Sequence of chain 1.B:
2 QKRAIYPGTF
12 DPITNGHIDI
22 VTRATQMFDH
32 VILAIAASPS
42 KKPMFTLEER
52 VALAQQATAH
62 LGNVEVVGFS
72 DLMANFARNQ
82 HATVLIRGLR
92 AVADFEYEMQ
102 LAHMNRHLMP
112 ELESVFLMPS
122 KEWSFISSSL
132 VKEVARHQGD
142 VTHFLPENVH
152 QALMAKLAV

Binding-site contacts:
Ligand atom C8 contacts residue LEU131 of chain 2.B at 3.9 Å (hydrophobic).
Ligand atom N15 contacts residue ALA37 of chain 1.B at 3.4 Å.
Ligand atom N2 contacts residue MET74 of chain 1.B at 3.0 Å (h-bond).
Ligand atom C13 contacts residue PHE70 of chain 1.B at 3.7 Å (hydrophobic).
Ligand atom C16 contacts residue SO41 of chain 1.J at 3.6 Å.
Ligand atom C8 contacts residue LEU102 of chain 1.B at 3.6 Å (hydrophobic).
Ligand atom C17 contacts residue GLY9 of chain 1.B at 3.8 Å.
Ligand atom C13 contacts residue MET74 of chain 1.B at 3.8 Å (hydrophobic).
Ligand atom C1 contacts residue HIS138 of chain 2.B at 3.8 Å.
Ligand atom C9 contacts residue GLU134 of chain 2.B at 3.5 Å.
Ligand atom C17 contacts residue DMS1 of chain 1.O at 3.4 Å.
Ligand atom N2 contacts residue LEU73 of chain 1.B at 3.7 Å.
Ligand atom N19 contacts residue HIS138 of chain 2.B at 3.6 Å (h-bond).
Ligand atom C4 contacts residue DMS1 of chain 1.O at 3.9 Å.
Ligand atom C17 contacts residue MET74 of chain 1.B at 3.8 Å (hydrophobic).
Ligand atom C10 contacts residue ASN106 of chain 1.B at 3.5 Å.
Ligand atom N5 contacts residue HIS138 of chain 2.B at 3.8 Å.
Ligand atom N15 contacts residue DMS1 of chain 1.O at 3.5 Å.
Ligand atom C14 contacts residue ALA37 of chain 1.B at 3.5 Å (hydrophobic).
Ligand atom C13 contacts residue ALA37 of chain 1.B at 3.7 Å (hydrophobic).
Ligand atom C12 contacts residue ALA37 of chain 1.B at 3.6 Å (hydrophobic).
Ligand atom N6 contacts residue LEU73 of chain 1.B at 3.6 Å.
Ligand atom C18 contacts residue HIS138 of chain 2.B at 3.5 Å.
Ligand atom N6 contacts residue MET74 of chain 1.B at 3.7 Å.
Ligand atom C10 contacts residue VAL135 of chain 2.B at 3.8 Å (hydrophobic).
Ligand atom N5 contacts residue DMS1 of chain 1.O at 3.8 Å.
Ligand atom N11 contacts residue DMS1 of chain 1.O at 3.7 Å.
Ligand atom C16 contacts residue SER39 of chain 1.B at 3.5 Å.
Ligand atom C18 contacts residue SO41 of chain 1.J at 3.7 Å.
Ligand atom C17 contacts residue PRO8 of chain 1.B at 3.9 Å (hydrophobic).
Ligand atom C8 contacts residue VAL135 of chain 2.B at 3.9 Å (hydrophobic).
Ligand atom C3 contacts residue MET74 of chain 1.B at 3.5 Å (hydrophobic).
Ligand atom C3 contacts residue LEU73 of chain 1.B at 3.8 Å (hydrophobic).
Ligand atom N11 contacts residue ALA37 of chain 1.B at 3.4 Å.
Ligand atom C10 contacts residue MET105 of chain 1.B at 3.4 Å (hydrophobic).
Ligand atom C7 contacts residue VAL135 of chain 2.B at 3.9 Å (hydrophobic).
Ligand atom C9 contacts residue DMS1 of chain 1.O at 3.8 Å.
Ligand atom N19 contacts residue ASP72 of chain 1.B at 3.1 Å (salt-bridge).
Ligand atom C4 contacts residue MET74 of chain 1.B at 3.8 Å (hydrophobic).
Ligand atom C14 contacts residue DMS1 of chain 1.O at 3.7 Å.

Sequence of chain 2.B:
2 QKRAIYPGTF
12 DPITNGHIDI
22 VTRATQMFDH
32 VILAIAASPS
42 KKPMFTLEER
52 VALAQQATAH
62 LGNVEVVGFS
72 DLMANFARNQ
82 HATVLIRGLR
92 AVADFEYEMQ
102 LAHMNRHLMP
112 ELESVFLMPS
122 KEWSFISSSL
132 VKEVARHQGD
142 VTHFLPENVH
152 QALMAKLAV

This small molecule binds to this protein.
Small molecule (SMILES): Cc1ccc2nc(NCc3cc(C)nn3C)[nH]c2n1